Sequence of chain 1.D:
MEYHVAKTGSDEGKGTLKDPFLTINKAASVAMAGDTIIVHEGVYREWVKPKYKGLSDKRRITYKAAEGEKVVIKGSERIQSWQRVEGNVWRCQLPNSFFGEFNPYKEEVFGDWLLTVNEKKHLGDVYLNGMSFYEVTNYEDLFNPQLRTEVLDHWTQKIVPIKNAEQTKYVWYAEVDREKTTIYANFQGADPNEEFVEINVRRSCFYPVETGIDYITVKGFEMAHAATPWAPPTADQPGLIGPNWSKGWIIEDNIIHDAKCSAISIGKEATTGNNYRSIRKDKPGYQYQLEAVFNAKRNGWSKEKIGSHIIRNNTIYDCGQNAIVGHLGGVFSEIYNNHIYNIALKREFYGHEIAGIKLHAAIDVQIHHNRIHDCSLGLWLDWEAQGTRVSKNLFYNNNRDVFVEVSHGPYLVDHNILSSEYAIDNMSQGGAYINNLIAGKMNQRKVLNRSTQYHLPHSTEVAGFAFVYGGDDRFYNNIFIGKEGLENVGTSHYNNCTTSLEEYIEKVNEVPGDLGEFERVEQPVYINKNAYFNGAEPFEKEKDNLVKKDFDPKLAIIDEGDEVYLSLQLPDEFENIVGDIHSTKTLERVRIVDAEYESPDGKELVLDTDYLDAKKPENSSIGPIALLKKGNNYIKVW

Binding-site contacts:
Ligand atom O3 contacts residue LYS163 of chain 1.D at 3.0 Å (salt-bridge).
Ligand atom O5 contacts residue TYR341 of chain 1.D at 3.4 Å (h-bond).
Ligand atom O3 contacts residue ASP374 of chain 1.D at 4.1 Å.
Ligand atom C3 contacts residue HIS373 of chain 1.D at 4.2 Å.
Ligand atom O4 contacts residue HIS373 of chain 1.D at 3.1 Å.
Ligand atom O4 contacts residue ASP559 of chain 1.D at 3.9 Å.
Ligand atom C1 contacts residue TYR341 of chain 1.D at 4.3 Å (hydrophobic).
Ligand atom O1 contacts residue TYR341 of chain 1.D at 4.4 Å.
Ligand atom O4 contacts residue ARG371 of chain 1.D at 3.6 Å.
Ligand atom O3 contacts residue TYR341 of chain 1.D at 4.1 Å.
Ligand atom C2 contacts residue TYR341 of chain 1.D at 3.8 Å (hydrophobic).
Ligand atom C5 contacts residue TYR341 of chain 1.D at 4.0 Å (hydrophobic).
Ligand atom O3 contacts residue HIS373 of chain 1.D at 3.3 Å.
Ligand atom C2 contacts residue LYS163 of chain 1.D at 3.8 Å.
Ligand atom C3 contacts residue LYS163 of chain 1.D at 4.0 Å.
Ligand atom O2 contacts residue LYS163 of chain 1.D at 3.3 Å (salt-bridge).
Ligand atom C4 contacts residue TYR341 of chain 1.D at 3.7 Å (hydrophobic).
Ligand atom O4 contacts residue HIS339 of chain 1.D at 3.6 Å.
Ligand atom C4 contacts residue HIS373 of chain 1.D at 3.9 Å.
Ligand atom C3 contacts residue TYR341 of chain 1.D at 4.2 Å (hydrophobic).
Ligand atom C4 contacts residue HIS339 of chain 1.D at 4.3 Å.

A small-molecule ligand and the protein it binds are described below.
Small molecule (SMILES): O[C@@H]1[C@@H](O)[C@H](O)OC[C@H]1O